Sequence of chain 36.A:
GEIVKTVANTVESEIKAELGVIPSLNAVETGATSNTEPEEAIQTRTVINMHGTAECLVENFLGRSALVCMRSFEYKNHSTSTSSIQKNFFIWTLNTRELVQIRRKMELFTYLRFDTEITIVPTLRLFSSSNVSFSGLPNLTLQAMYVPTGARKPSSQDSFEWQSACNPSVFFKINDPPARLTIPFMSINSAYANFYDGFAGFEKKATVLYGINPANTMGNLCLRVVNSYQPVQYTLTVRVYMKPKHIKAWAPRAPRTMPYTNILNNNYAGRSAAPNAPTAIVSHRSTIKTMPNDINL

Binding-site contacts:
Ligand atom C2A contacts residue LEU226 of chain 36.A at 3.8 Å (hydrophobic).
Ligand atom CM6 contacts residue TRP97 of chain 36.A at 3.6 Å (hydrophobic).
Ligand atom F3 contacts residue PRO173 of chain 36.A at 2.6 Å.
Ligand atom C3C contacts residue THR121 of chain 36.A at 3.7 Å.
Ligand atom CM4 contacts residue ALA149 of chain 36.A at 3.6 Å (hydrophobic).
Ligand atom CM4 contacts residue LEU186 of chain 36.A at 3.8 Å (hydrophobic).
Ligand atom N2 contacts residue TYR197 of chain 36.A at 3.4 Å.
Ligand atom O1 contacts residue TYR197 of chain 36.A at 3.3 Å.
Ligand atom C6B contacts residue ILE123 of chain 36.A at 3.8 Å (hydrophobic).
Ligand atom O1A contacts residue LEU226 of chain 36.A at 3.6 Å.
Ligand atom C4 contacts residue THR101 of chain 36.A at 3.8 Å.
Ligand atom C6B contacts residue LEU99 of chain 36.A at 3.9 Å (hydrophobic).
Ligand atom F2 contacts residue VAL175 of chain 36.A at 3.2 Å.
Ligand atom CM6 contacts residue ILE123 of chain 36.A at 3.8 Å (hydrophobic).
Ligand atom O1 contacts residue PHE119 of chain 36.A at 3.5 Å.
Ligand atom CM2 contacts residue MET191 of chain 36.A at 3.4 Å (hydrophobic).
Ligand atom C2B contacts residue ILE188 of chain 36.A at 3.7 Å (hydrophobic).
Ligand atom F3 contacts residue MET150 of chain 36.A at 3.8 Å.
Ligand atom F2 contacts residue SER174 of chain 36.A at 3.7 Å.
Ligand atom O1B contacts residue LEU99 of chain 36.A at 3.6 Å.
Ligand atom F3 contacts residue ALA149 of chain 36.A at 3.6 Å.
Ligand atom N1A contacts residue LEU226 of chain 36.A at 3.6 Å.
Ligand atom C3A contacts residue LEU226 of chain 36.A at 3.8 Å (hydrophobic).
Ligand atom C3 contacts residue THR101 of chain 36.A at 3.8 Å.
Ligand atom F1 contacts residue LEU186 of chain 36.A at 3.1 Å.
Ligand atom O1A contacts residue LEU186 of chain 36.A at 3.7 Å.
Ligand atom C1B contacts residue LEU99 of chain 36.A at 3.6 Å (hydrophobic).
Ligand atom CM2 contacts residue LEU99 of chain 36.A at 3.3 Å (hydrophobic).
Ligand atom C2B contacts residue LEU99 of chain 36.A at 3.4 Å (hydrophobic).
Ligand atom F3 contacts residue SER174 of chain 36.A at 3.8 Å.
Ligand atom C3A contacts residue LEU186 of chain 36.A at 3.8 Å (hydrophobic).
Ligand atom C3B contacts residue ILE188 of chain 36.A at 3.5 Å (hydrophobic).
Ligand atom F2 contacts residue ALA149 of chain 36.A at 2.5 Å.
Ligand atom F3 contacts residue TYR151 of chain 36.A at 2.9 Å.
Ligand atom N2 contacts residue PHE119 of chain 36.A at 3.5 Å.
Ligand atom N3A contacts residue TYR151 of chain 36.A at 3.6 Å.
Ligand atom CM3 contacts residue THR101 of chain 36.A at 3.8 Å.
Ligand atom C5B contacts residue ILE123 of chain 36.A at 3.7 Å (hydrophobic).
Ligand atom CM4 contacts residue PRO173 of chain 36.A at 3.7 Å (hydrophobic).
Ligand atom CM2 contacts residue ILE188 of chain 36.A at 3.6 Å (hydrophobic).

Sequence of chain 36.C:
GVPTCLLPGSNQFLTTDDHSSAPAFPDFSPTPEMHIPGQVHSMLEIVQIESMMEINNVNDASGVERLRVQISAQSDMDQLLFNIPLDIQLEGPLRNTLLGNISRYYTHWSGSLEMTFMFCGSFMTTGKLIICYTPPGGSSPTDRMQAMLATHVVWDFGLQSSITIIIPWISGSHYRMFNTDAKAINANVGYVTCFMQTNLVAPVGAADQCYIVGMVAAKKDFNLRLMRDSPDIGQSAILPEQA

The protein below binds the small molecule below.
Small molecule (SMILES): Cc1cc(CCCOc2c(C)cc(-c3noc(C(F)(F)F)n3)cc2C)on1

Sequence of chain 37.C:
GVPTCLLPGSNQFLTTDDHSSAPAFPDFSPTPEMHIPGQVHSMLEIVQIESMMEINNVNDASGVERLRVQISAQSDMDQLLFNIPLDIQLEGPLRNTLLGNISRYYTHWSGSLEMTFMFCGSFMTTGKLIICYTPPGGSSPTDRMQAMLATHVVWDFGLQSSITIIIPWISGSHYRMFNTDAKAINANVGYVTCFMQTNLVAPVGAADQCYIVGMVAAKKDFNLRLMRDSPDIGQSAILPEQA